Sequence of chain 15.H:
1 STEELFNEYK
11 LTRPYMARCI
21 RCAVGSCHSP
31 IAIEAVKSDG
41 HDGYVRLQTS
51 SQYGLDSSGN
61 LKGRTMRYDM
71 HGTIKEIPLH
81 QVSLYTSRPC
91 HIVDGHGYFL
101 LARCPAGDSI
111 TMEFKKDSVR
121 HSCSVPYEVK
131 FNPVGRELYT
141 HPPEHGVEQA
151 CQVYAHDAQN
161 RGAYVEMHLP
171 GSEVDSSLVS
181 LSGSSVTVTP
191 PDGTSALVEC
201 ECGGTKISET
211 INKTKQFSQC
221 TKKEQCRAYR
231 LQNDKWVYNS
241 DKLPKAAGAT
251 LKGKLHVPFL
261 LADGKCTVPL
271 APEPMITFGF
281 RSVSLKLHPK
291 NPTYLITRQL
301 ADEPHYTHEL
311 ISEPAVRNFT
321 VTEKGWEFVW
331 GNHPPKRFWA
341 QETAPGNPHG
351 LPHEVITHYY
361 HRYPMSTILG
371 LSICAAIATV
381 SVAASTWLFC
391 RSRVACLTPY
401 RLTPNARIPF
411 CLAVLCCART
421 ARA

Binding-site contacts:
Ligand atom O6 contacts residue SER284 of chain 15.H at 2.6 Å (h-bond).
Ligand atom C6 contacts residue ASN318 of chain 15.H at 3.2 Å.
Ligand atom O6 contacts residue ASN318 of chain 15.H at 2.6 Å (h-bond).
Ligand atom C6 contacts residue SER284 of chain 15.H at 3.5 Å.

A small-molecule ligand and the protein it binds are described below.
Small molecule (SMILES): CC(=O)N[C@@H]1[C@@H](O)[C@H](O)[C@@H](CO)O[C@H]1O